Binding-site contacts:
Ligand atom C5 contacts residue HIS1098 of chain 1.G at 3.3 Å.
Ligand atom O7 contacts residue ASN1095 of chain 1.G at 3.1 Å (h-bond).
Ligand atom C5 contacts residue ASN1095 of chain 1.G at 3.6 Å.
Ligand atom C1 contacts residue THR1097 of chain 1.G at 3.6 Å.
Ligand atom C3 contacts residue THR1097 of chain 1.G at 3.9 Å.
Ligand atom C6 contacts residue HIS1098 of chain 1.G at 4.0 Å.
Ligand atom C1 contacts residue HIS1098 of chain 1.G at 4.2 Å.
Ligand atom C8 contacts residue THR1097 of chain 1.G at 3.9 Å.
Ligand atom C8 contacts residue ASN1095 of chain 1.G at 3.5 Å.
Ligand atom N2 contacts residue THR1097 of chain 1.G at 3.0 Å (h-bond).
Ligand atom O4 contacts residue HIS1098 of chain 1.G at 3.8 Å.
Ligand atom C3 contacts residue ASN1095 of chain 1.G at 3.8 Å.
Ligand atom C1 contacts residue ASN1095 of chain 1.G at 1.4 Å.
Ligand atom C7 contacts residue THR1097 of chain 1.G at 3.9 Å.
Ligand atom C4 contacts residue HIS1098 of chain 1.G at 4.1 Å.
Ligand atom C3 contacts residue HIS1098 of chain 1.G at 4.3 Å.
Ligand atom C5 contacts residue PHE1100 of chain 1.G at 3.9 Å (hydrophobic).
Ligand atom C7 contacts residue ASN1095 of chain 1.G at 3.2 Å.
Ligand atom C4 contacts residue ASN1095 of chain 1.G at 4.2 Å.
Ligand atom O5 contacts residue ASN1095 of chain 1.G at 2.4 Å (h-bond).
Ligand atom O5 contacts residue HIS1098 of chain 1.G at 4.1 Å.
Ligand atom C1 contacts residue PHE1100 of chain 1.G at 4.2 Å (hydrophobic).
Ligand atom N2 contacts residue ASN1095 of chain 1.G at 2.9 Å (h-bond).
Ligand atom O5 contacts residue PHE1100 of chain 1.G at 3.7 Å.
Ligand atom C2 contacts residue ASN1095 of chain 1.G at 2.4 Å.
Ligand atom C2 contacts residue THR1097 of chain 1.G at 3.6 Å.
Ligand atom O6 contacts residue PHE1100 of chain 1.G at 4.4 Å.
Ligand atom C6 contacts residue PHE1100 of chain 1.G at 3.7 Å (hydrophobic).

This protein binds this small molecule.
Small molecule (SMILES): CC(=O)N[C@@H]1[C@@H](O)[C@H](O)[C@@H](CO)O[C@H]1O

Sequence of chain 1.G:
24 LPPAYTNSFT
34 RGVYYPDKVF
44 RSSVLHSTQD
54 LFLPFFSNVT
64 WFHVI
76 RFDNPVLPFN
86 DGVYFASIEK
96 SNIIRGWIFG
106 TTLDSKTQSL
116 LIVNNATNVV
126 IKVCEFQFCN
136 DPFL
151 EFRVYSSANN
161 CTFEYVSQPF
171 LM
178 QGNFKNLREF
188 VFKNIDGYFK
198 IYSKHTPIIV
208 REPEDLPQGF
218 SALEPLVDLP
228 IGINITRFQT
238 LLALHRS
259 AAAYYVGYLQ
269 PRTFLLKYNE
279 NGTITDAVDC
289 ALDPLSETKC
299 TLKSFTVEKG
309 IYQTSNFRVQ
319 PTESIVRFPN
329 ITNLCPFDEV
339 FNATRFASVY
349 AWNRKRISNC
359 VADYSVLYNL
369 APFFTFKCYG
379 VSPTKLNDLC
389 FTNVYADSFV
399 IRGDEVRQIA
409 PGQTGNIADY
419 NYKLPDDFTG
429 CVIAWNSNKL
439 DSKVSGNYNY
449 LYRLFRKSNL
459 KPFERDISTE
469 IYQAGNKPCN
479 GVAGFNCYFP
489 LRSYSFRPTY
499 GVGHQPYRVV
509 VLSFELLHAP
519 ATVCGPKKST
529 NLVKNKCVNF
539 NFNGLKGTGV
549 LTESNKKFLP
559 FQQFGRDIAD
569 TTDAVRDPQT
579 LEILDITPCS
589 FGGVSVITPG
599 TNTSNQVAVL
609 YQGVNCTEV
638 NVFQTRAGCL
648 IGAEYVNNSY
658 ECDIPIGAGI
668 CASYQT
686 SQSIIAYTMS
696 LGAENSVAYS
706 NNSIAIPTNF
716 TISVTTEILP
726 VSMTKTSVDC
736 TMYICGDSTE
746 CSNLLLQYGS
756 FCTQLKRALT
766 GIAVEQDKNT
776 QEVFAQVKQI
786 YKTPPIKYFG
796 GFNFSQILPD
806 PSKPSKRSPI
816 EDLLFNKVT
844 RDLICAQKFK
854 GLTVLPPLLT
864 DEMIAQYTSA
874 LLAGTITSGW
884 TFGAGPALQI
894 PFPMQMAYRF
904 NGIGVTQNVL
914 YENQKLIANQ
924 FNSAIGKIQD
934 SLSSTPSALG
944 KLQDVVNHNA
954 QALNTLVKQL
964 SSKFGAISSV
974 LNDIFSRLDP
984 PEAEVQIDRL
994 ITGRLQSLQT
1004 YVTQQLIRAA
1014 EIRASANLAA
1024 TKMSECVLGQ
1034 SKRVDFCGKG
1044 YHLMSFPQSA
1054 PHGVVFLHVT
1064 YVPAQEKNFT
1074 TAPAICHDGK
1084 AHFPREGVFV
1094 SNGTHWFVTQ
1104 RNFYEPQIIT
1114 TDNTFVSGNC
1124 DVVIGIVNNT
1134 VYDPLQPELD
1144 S